The small molecule below binds the protein below.
Small molecule (SMILES): CC(=O)N[C@H]1[C@H](O[C@H]2[C@H](O)[C@@H](NC(C)=O)CO[C@@H]2CO)O[C@H](CO)[C@@H](O[C@@H]2O[C@H](CO[C@H]3O[C@H](CO)[C@@H](O)[C@H](O)[C@@H]3O)[C@@H](O)[C@H](O[C@H]3O[C@H](CO)[C@@H](O)[C@H](O)[C@@H]3O[C@H]3O[C@H](CO)[C@@H](O)[C@H](O)[C@@H]3O)[C@@H]2O)[C@@H]1O

Binding-site contacts:
Ligand atom O6 contacts residue NAG1 of chain 1.DB at 3.8 Å.
Ligand atom C3 contacts residue VAL414 of chain 1.F at 3.7 Å (hydrophobic).
Ligand atom C3 contacts residue SER415 of chain 1.F at 4.3 Å.
Ligand atom C2 contacts residue ASN232 of chain 1.F at 2.5 Å.
Ligand atom C1 contacts residue ASN232 of chain 1.F at 1.4 Å.
Ligand atom O7 contacts residue VAL414 of chain 1.F at 4.1 Å.
Ligand atom C4 contacts residue ASN232 of chain 1.F at 4.2 Å.
Ligand atom C6 contacts residue SER179 of chain 1.F at 3.1 Å.
Ligand atom C6 contacts residue VAL414 of chain 1.F at 4.3 Å (hydrophobic).
Ligand atom C5 contacts residue ASN232 of chain 1.F at 3.6 Å.
Ligand atom C1 contacts residue VAL414 of chain 1.F at 4.2 Å (hydrophobic).
Ligand atom C8 contacts residue LEU231 of chain 1.F at 3.8 Å (hydrophobic).
Ligand atom C8 contacts residue VAL224 of chain 1.F at 4.0 Å (hydrophobic).
Ligand atom O4 contacts residue VAL414 of chain 1.F at 3.6 Å.
Ligand atom O7 contacts residue GLU181 of chain 1.F at 4.2 Å.
Ligand atom C5 contacts residue GLU181 of chain 1.F at 3.8 Å.
Ligand atom C5 contacts residue NAG1 of chain 1.DB at 3.6 Å.
Ligand atom C4 contacts residue VAL414 of chain 1.F at 3.8 Å (hydrophobic).
Ligand atom O7 contacts residue PRO182 of chain 1.F at 4.2 Å.
Ligand atom C7 contacts residue ASN232 of chain 1.F at 3.8 Å.
Ligand atom N2 contacts residue ASN232 of chain 1.F at 2.9 Å (h-bond).
Ligand atom O5 contacts residue VAL414 of chain 1.F at 4.2 Å.
Ligand atom C8 contacts residue ASN346 of chain 1.F at 4.0 Å.
Ligand atom C6 contacts residue NAG1 of chain 1.DB at 3.5 Å.
Ligand atom O5 contacts residue ASN232 of chain 1.F at 2.3 Å (h-bond).
Ligand atom C1 contacts residue NAG1 of chain 1.DB at 4.0 Å.
Ligand atom C7 contacts residue ASN346 of chain 1.F at 4.4 Å.
Ligand atom O5 contacts residue NAG1 of chain 1.DB at 3.2 Å (h-bond).
Ligand atom C5 contacts residue VAL414 of chain 1.F at 3.4 Å (hydrophobic).
Ligand atom C1 contacts residue SER415 of chain 1.F at 3.6 Å.
Ligand atom O3 contacts residue GLU181 of chain 1.F at 4.0 Å.
Ligand atom C2 contacts residue SER415 of chain 1.F at 4.0 Å.
Ligand atom O5 contacts residue GLU181 of chain 1.F at 4.0 Å.
Ligand atom O6 contacts residue GLY348 of chain 1.F at 3.8 Å.
Ligand atom C3 contacts residue ASN232 of chain 1.F at 3.8 Å.
Ligand atom O7 contacts residue ASN346 of chain 1.F at 4.2 Å.
Ligand atom O6 contacts residue SER179 of chain 1.F at 3.2 Å (h-bond).
Ligand atom O7 contacts residue ASN232 of chain 1.F at 4.2 Å.
Ligand atom N2 contacts residue SER415 of chain 1.F at 3.7 Å.
Ligand atom C6 contacts residue GLU181 of chain 1.F at 3.4 Å.

Sequence of chain 1.F:
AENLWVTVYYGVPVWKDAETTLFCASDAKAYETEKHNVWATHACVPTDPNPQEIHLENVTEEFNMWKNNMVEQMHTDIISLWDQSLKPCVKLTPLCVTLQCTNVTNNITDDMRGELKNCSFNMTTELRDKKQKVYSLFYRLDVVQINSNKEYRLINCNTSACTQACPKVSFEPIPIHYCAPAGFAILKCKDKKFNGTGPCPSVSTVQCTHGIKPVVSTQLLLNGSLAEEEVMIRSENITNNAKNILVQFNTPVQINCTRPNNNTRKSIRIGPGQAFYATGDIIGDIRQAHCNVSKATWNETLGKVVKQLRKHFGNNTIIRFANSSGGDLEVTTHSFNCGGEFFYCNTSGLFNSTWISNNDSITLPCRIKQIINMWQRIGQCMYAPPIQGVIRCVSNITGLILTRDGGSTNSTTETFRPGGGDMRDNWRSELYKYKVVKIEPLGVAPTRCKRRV